Binding-site contacts:
Ligand atom C4 contacts residue ASN28 of chain 1.A at 4.2 Å.
Ligand atom C7 contacts residue ASN28 of chain 1.A at 3.2 Å.
Ligand atom C1 contacts residue THR309 of chain 1.A at 4.3 Å.
Ligand atom C5 contacts residue ASN28 of chain 1.A at 3.7 Å.
Ligand atom O6 contacts residue THR30 of chain 1.A at 3.8 Å.
Ligand atom O7 contacts residue ASN28 of chain 1.A at 3.1 Å (h-bond).
Ligand atom C3 contacts residue ASN28 of chain 1.A at 3.8 Å.
Ligand atom C1 contacts residue ASN28 of chain 1.A at 1.4 Å.
Ligand atom O5 contacts residue ASN28 of chain 1.A at 2.4 Å (h-bond).
Ligand atom O5 contacts residue THR309 of chain 1.A at 4.0 Å.
Ligand atom C6 contacts residue THR30 of chain 1.A at 3.5 Å.
Ligand atom O5 contacts residue ALA29 of chain 1.A at 4.5 Å.
Ligand atom N2 contacts residue ASN28 of chain 1.A at 2.9 Å (h-bond).
Ligand atom C2 contacts residue ASN28 of chain 1.A at 2.5 Å.
Ligand atom C8 contacts residue ASN28 of chain 1.A at 4.3 Å.

Sequence of chain 1.A:
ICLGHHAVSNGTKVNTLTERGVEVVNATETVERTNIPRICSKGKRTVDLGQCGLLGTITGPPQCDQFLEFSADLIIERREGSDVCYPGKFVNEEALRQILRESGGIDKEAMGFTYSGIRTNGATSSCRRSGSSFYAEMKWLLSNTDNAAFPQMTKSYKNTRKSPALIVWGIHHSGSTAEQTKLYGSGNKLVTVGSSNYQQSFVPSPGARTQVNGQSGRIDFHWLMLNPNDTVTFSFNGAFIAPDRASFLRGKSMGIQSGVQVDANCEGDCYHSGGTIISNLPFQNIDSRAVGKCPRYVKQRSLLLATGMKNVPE

The small molecule below binds the protein below.
Small molecule (SMILES): CC(=O)N[C@@H]1[C@@H](O)[C@H](O)[C@@H](CO)O[C@H]1O